Sequence of chain 1.F:
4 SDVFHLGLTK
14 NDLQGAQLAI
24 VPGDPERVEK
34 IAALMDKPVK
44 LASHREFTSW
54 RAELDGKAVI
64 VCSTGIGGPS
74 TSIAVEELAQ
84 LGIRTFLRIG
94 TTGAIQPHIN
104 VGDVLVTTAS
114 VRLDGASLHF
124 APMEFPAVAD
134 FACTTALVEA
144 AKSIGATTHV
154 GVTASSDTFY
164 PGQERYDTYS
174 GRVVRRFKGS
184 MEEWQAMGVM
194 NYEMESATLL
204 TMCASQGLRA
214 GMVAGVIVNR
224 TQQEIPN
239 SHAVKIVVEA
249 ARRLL

Binding-site contacts:
Ligand atom O4' contacts residue PO41 of chain 1.J at 3.4 Å (h-bond).
Ligand atom N3 contacts residue TYR195 of chain 1.F at 3.9 Å.
Ligand atom O5' contacts residue PHE162 of chain 1.F at 3.6 Å.
Ligand atom O4 contacts residue ARG168 of chain 1.F at 3.0 Å (salt-bridge).
Ligand atom O3' contacts residue GLU198 of chain 1.F at 2.5 Å (salt-bridge).
Ligand atom C6 contacts residue THR94 of chain 1.F at 3.5 Å.
Ligand atom C5 contacts residue GLY96 of chain 1.F at 3.6 Å.
Ligand atom O4 contacts residue PHE162 of chain 1.F at 3.9 Å.
Ligand atom O4 contacts residue GLY96 of chain 1.F at 3.7 Å.
Ligand atom O2 contacts residue MET197 of chain 1.F at 3.3 Å.
Ligand atom C1' contacts residue THR94 of chain 1.F at 3.5 Å.
Ligand atom C5' contacts residue ARG48 of chain 1.C at 3.5 Å.
Ligand atom C4 contacts residue GLN166 of chain 1.F at 3.7 Å.
Ligand atom O4' contacts residue THR94 of chain 1.F at 3.1 Å (h-bond).
Ligand atom C4 contacts residue PHE162 of chain 1.F at 3.7 Å (hydrophobic).
Ligand atom C4' contacts residue ILE69 of chain 1.F at 4.0 Å (hydrophobic).
Ligand atom C5 contacts residue THR95 of chain 1.F at 3.7 Å.
Ligand atom C3' contacts residue ILE69 of chain 1.F at 3.9 Å (hydrophobic).
Ligand atom O5' contacts residue HIS8 of chain 1.C at 2.7 Å (h-bond).
Ligand atom O4' contacts residue ARG48 of chain 1.C at 3.5 Å (salt-bridge).
Ligand atom C4 contacts residue GLY96 of chain 1.F at 3.7 Å.
Ligand atom O2 contacts residue GLU196 of chain 1.F at 3.6 Å.
Ligand atom C4' contacts residue ARG48 of chain 1.C at 3.3 Å.
Ligand atom C4 contacts residue ARG168 of chain 1.F at 4.0 Å.
Ligand atom C6 contacts residue THR95 of chain 1.F at 3.8 Å.
Ligand atom O4 contacts residue GLN166 of chain 1.F at 3.1 Å (h-bond).
Ligand atom C3' contacts residue PO41 of chain 1.J at 3.5 Å.
Ligand atom C5 contacts residue ILE220 of chain 1.F at 3.9 Å (hydrophobic).
Ligand atom C5' contacts residue ILE69 of chain 1.F at 3.3 Å (hydrophobic).
Ligand atom N3 contacts residue PHE162 of chain 1.F at 3.8 Å.
Ligand atom C2 contacts residue GLU196 of chain 1.F at 3.8 Å.
Ligand atom C3' contacts residue GLU198 of chain 1.F at 3.5 Å.
Ligand atom C1' contacts residue PO41 of chain 1.J at 3.4 Å.
Ligand atom O3' contacts residue PO41 of chain 1.J at 2.9 Å (h-bond).
Ligand atom N3 contacts residue GLN166 of chain 1.F at 3.4 Å (h-bond).
Ligand atom C2' contacts residue MET197 of chain 1.F at 3.8 Å (hydrophobic).
Ligand atom C5' contacts residue HIS8 of chain 1.C at 3.3 Å.
Ligand atom N1 contacts residue THR94 of chain 1.F at 3.4 Å (h-bond).
Ligand atom C4' contacts residue PO41 of chain 1.J at 3.0 Å.
Ligand atom C6 contacts residue ILE220 of chain 1.F at 3.7 Å (hydrophobic).

This protein binds this small molecule.
Small molecule (SMILES): O=c1ccn2c(n1)O[C@@H]1[C@H](O)[C@@H](CO)O[C@H]12

Sequence of chain 1.C:
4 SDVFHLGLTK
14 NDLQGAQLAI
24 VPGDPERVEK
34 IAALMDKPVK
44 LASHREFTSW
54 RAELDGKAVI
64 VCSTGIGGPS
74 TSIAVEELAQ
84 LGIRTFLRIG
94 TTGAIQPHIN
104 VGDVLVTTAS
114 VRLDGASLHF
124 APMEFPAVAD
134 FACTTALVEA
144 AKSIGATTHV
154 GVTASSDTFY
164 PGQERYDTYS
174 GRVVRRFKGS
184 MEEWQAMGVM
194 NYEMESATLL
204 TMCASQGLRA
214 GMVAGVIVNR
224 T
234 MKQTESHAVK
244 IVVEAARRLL